Binding-site contacts:
Ligand atom O5 contacts residue ASN65 of chain 2.A at 2.4 Å (h-bond).
Ligand atom C8 contacts residue LYS388 of chain 2.A at 3.7 Å.
Ligand atom C1 contacts residue SER356 of chain 2.A at 4.1 Å.
Ligand atom O3 contacts residue PHE385 of chain 4.A at 3.9 Å.
Ligand atom C2 contacts residue ASN65 of chain 2.A at 2.4 Å.
Ligand atom N2 contacts residue SER356 of chain 2.A at 3.8 Å.
Ligand atom C4 contacts residue ASN65 of chain 2.A at 4.2 Å.
Ligand atom N2 contacts residue ASN65 of chain 2.A at 2.9 Å (h-bond).
Ligand atom C7 contacts residue ASN65 of chain 2.A at 3.5 Å.
Ligand atom C1 contacts residue ASN65 of chain 2.A at 1.4 Å.
Ligand atom C4 contacts residue PHE385 of chain 4.A at 4.4 Å (hydrophobic).
Ligand atom C8 contacts residue SER356 of chain 2.A at 3.9 Å.
Ligand atom C5 contacts residue ASN65 of chain 2.A at 3.6 Å.
Ligand atom C7 contacts residue SER356 of chain 2.A at 4.1 Å.
Ligand atom C3 contacts residue ASN65 of chain 2.A at 3.7 Å.
Ligand atom O7 contacts residue ASN65 of chain 2.A at 3.7 Å.
Ligand atom C3 contacts residue PHE385 of chain 4.A at 4.3 Å (hydrophobic).

This protein binds this small molecule.
Small molecule (SMILES): CC(=O)N[C@H]1[C@H](O[C@H]2[C@H](O)[C@@H](NC(C)=O)CO[C@@H]2CO[C@@H]2O[C@@H](C)[C@@H](O)[C@@H](O)[C@@H]2O)O[C@H](CO)[C@@H](O)[C@@H]1O

Sequence of chain 2.A:
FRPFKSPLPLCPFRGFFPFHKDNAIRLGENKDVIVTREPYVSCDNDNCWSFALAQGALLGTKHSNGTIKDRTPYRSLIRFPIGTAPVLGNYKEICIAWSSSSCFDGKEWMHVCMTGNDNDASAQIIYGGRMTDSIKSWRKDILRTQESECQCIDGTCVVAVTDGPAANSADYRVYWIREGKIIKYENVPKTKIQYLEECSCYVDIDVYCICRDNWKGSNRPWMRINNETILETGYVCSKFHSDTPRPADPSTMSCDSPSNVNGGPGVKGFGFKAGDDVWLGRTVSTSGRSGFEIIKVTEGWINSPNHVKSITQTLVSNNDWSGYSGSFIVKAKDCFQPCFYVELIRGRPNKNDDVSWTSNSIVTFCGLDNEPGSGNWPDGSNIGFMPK

Sequence of chain 4.A:
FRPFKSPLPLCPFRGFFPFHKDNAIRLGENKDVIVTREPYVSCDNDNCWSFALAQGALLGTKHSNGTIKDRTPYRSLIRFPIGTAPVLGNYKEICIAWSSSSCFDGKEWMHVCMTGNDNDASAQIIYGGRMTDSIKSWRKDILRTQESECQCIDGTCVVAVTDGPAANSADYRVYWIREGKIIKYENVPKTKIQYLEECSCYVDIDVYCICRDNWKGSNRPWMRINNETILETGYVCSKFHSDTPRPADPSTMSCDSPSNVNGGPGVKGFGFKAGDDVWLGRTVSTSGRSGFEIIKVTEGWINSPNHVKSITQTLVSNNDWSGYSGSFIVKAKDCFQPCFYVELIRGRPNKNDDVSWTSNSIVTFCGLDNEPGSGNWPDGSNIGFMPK